This small molecule binds to this protein.
Small molecule (SMILES): CC(=O)N[C@@H]1[C@@H](O)[C@H](O)[C@@H](CO)O[C@H]1O

Binding-site contacts:
Ligand atom C1 contacts residue THR505 of chain 1.A at 4.2 Å.
Ligand atom O5 contacts residue ASN495 of chain 1.A at 2.3 Å (h-bond).
Ligand atom C1 contacts residue GLN503 of chain 1.A at 4.4 Å.
Ligand atom N2 contacts residue ASN495 of chain 1.A at 3.0 Å (h-bond).
Ligand atom C5 contacts residue ASN495 of chain 1.A at 3.7 Å.
Ligand atom C7 contacts residue ASN495 of chain 1.A at 3.6 Å.
Ligand atom O7 contacts residue ASN495 of chain 1.A at 3.9 Å.
Ligand atom C1 contacts residue ASN495 of chain 1.A at 1.4 Å.
Ligand atom O5 contacts residue GLN503 of chain 1.A at 4.1 Å.
Ligand atom C3 contacts residue ASN495 of chain 1.A at 3.8 Å.
Ligand atom N2 contacts residue THR505 of chain 1.A at 4.0 Å.
Ligand atom C4 contacts residue ASN495 of chain 1.A at 4.2 Å.
Ligand atom C7 contacts residue THR505 of chain 1.A at 4.4 Å.
Ligand atom O6 contacts residue GLN503 of chain 1.A at 4.4 Å.
Ligand atom C8 contacts residue THR505 of chain 1.A at 4.3 Å.
Ligand atom C2 contacts residue ASN495 of chain 1.A at 2.4 Å.

Sequence of chain 1.A:
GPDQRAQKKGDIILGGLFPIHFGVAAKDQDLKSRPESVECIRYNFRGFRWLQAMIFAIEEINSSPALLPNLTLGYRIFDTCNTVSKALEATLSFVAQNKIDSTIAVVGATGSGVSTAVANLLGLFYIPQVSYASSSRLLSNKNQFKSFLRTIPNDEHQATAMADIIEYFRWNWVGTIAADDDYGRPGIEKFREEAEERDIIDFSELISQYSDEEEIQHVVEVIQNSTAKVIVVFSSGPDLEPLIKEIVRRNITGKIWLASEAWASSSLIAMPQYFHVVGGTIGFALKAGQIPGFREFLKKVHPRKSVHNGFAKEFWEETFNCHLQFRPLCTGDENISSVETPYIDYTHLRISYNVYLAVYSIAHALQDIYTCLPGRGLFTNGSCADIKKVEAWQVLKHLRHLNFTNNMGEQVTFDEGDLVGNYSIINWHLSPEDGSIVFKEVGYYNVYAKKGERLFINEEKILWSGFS